The protein below binds the small molecule below.
Small molecule (SMILES): CC(=O)N[C@@H]1[C@@H](O)[C@H](O)[C@@H](CO)O[C@H]1O

Binding-site contacts:
Ligand atom O5 contacts residue ASN356 of chain 1.B at 2.5 Å (h-bond).
Ligand atom C2 contacts residue ASN356 of chain 1.B at 2.5 Å.
Ligand atom O7 contacts residue ASN356 of chain 1.B at 3.7 Å.
Ligand atom C1 contacts residue ASN356 of chain 1.B at 1.5 Å.
Ligand atom C5 contacts residue ASN356 of chain 1.B at 3.8 Å.
Ligand atom C3 contacts residue ASN356 of chain 1.B at 3.9 Å.
Ligand atom C8 contacts residue ASN356 of chain 1.B at 4.1 Å.
Ligand atom C7 contacts residue ASN356 of chain 1.B at 3.5 Å.
Ligand atom N2 contacts residue ASN356 of chain 1.B at 3.0 Å (h-bond).
Ligand atom C4 contacts residue ASN356 of chain 1.B at 4.4 Å.

Sequence of chain 1.B:
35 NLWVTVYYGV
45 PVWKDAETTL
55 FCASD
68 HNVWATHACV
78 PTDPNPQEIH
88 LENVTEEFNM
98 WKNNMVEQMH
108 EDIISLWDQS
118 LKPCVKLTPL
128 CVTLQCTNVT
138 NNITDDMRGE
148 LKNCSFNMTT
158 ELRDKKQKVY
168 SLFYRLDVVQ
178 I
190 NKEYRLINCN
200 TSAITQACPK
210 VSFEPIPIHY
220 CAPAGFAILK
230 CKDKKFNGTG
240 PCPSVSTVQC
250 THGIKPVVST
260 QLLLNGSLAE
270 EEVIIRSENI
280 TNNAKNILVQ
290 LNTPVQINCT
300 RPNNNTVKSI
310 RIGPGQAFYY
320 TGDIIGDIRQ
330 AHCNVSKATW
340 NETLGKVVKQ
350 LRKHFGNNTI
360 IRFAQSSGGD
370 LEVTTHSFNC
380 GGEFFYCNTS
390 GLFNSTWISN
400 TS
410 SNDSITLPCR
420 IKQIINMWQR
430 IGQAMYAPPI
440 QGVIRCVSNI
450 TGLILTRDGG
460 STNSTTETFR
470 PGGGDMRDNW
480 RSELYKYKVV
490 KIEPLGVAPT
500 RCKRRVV